Sequence of chain 1.C:
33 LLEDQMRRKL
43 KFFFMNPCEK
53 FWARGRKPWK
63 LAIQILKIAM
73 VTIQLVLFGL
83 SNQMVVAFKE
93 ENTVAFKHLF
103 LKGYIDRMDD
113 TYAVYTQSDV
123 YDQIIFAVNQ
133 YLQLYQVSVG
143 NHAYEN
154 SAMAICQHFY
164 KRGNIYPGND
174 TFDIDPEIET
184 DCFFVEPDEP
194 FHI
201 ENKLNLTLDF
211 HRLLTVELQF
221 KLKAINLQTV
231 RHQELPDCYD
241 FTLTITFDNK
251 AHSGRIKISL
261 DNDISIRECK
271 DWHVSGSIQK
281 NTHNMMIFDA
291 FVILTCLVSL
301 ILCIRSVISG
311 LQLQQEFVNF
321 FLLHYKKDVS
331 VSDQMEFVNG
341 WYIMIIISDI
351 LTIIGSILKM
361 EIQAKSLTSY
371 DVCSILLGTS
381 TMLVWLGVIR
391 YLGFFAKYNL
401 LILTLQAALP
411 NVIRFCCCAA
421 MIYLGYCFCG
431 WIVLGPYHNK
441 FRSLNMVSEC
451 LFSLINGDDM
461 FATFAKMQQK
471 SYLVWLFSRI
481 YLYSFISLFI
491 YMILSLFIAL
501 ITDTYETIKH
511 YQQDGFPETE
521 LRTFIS

Binding-site contacts:
Ligand atom CAY contacts residue CYS50 of chain 1.C at 4.1 Å (hydrophobic).
Ligand atom CAK contacts residue ILE67 of chain 1.C at 3.7 Å (hydrophobic).
Ligand atom CAQ contacts residue ILE67 of chain 1.C at 3.6 Å (hydrophobic).
Ligand atom CAB contacts residue ILE75 of chain 1.C at 4.4 Å (hydrophobic).
Ligand atom CAR contacts residue TYR391 of chain 1.C at 2.6 Å (hydrophobic).
Ligand atom CAT contacts residue TYR391 of chain 1.C at 3.0 Å (hydrophobic).
Ligand atom CAC contacts residue TRP385 of chain 1.C at 3.4 Å (hydrophobic).
Ligand atom CBG contacts residue ILE67 of chain 1.C at 4.1 Å (hydrophobic).
Ligand atom CAM contacts residue PHE395 of chain 1.C at 4.0 Å (hydrophobic).
Ligand atom CAA contacts residue ILE75 of chain 1.C at 4.1 Å (hydrophobic).
Ligand atom CAU contacts residue VAL388 of chain 1.C at 3.6 Å (hydrophobic).
Ligand atom CBC contacts residue TYR391 of chain 1.C at 3.6 Å (hydrophobic).
Ligand atom CAP contacts residue ILE67 of chain 1.C at 4.1 Å (hydrophobic).
Ligand atom CAS contacts residue VAL388 of chain 1.C at 3.6 Å (hydrophobic).
Ligand atom CAN contacts residue ALA71 of chain 1.C at 3.9 Å (hydrophobic).
Ligand atom CBE contacts residue ILE70 of chain 1.C at 4.5 Å (hydrophobic).
Ligand atom OAW contacts residue PHE394 of chain 1.C at 4.0 Å.
Ligand atom CAA contacts residue ALA71 of chain 1.C at 4.0 Å (hydrophobic).
Ligand atom OAW contacts residue TYR391 of chain 1.C at 4.0 Å.
Ligand atom CAB contacts residue THR74 of chain 1.C at 3.6 Å.
Ligand atom CBB contacts residue TRP385 of chain 1.C at 4.2 Å (hydrophobic).
Ligand atom CAC contacts residue ILE70 of chain 1.C at 3.4 Å (hydrophobic).
Ligand atom CAI contacts residue ILE67 of chain 1.C at 3.6 Å (hydrophobic).
Ligand atom OAG contacts residue CYS50 of chain 1.C at 3.2 Å (h-bond).

The protein below binds the small molecule below.
Small molecule (SMILES): CC(C)CCC[C@@H](C)[C@H]1CC[C@H]2[C@@H]3CC=C4C[C@@H](OC(=O)CCC(=O)O)CC[C@]4(C)[C@H]3CC[C@]12C